This protein binds this small molecule.
Small molecule (SMILES): CC(=O)N[C@H]1[C@H](O[C@H]2[C@H](O)[C@@H](NC(C)=O)CO[C@@H]2CO)O[C@H](CO)[C@@H](O)[C@@H]1O

Binding-site contacts:
Ligand atom O7 contacts residue THR34 of chain 3.A at 3.9 Å.
Ligand atom C3 contacts residue ASN32 of chain 3.A at 3.8 Å.
Ligand atom C1 contacts residue ASN32 of chain 3.A at 1.4 Å.
Ligand atom O5 contacts residue ASN32 of chain 3.A at 2.3 Å (h-bond).
Ligand atom C2 contacts residue ASN32 of chain 3.A at 2.5 Å.
Ligand atom O5 contacts residue THR312 of chain 3.A at 3.2 Å (h-bond).
Ligand atom C6 contacts residue THR312 of chain 3.A at 4.2 Å.
Ligand atom O5 contacts residue ALA33 of chain 3.A at 4.5 Å.
Ligand atom C5 contacts residue ASN32 of chain 3.A at 3.6 Å.
Ligand atom C4 contacts residue ASN32 of chain 3.A at 4.2 Å.
Ligand atom C7 contacts residue PEG1 of chain 3.J at 3.8 Å.
Ligand atom C1 contacts residue ALA33 of chain 3.A at 4.5 Å (hydrophobic).
Ligand atom N2 contacts residue ASN32 of chain 3.A at 2.9 Å (h-bond).
Ligand atom C6 contacts residue THR34 of chain 3.A at 4.0 Å.
Ligand atom C7 contacts residue ASN32 of chain 3.A at 3.5 Å.
Ligand atom C1 contacts residue PEG1 of chain 3.J at 3.5 Å.
Ligand atom O7 contacts residue PEG1 of chain 3.J at 3.1 Å.
Ligand atom O5 contacts residue PEG1 of chain 3.J at 3.4 Å (h-bond).
Ligand atom C8 contacts residue THR34 of chain 3.A at 3.6 Å.
Ligand atom C2 contacts residue PEG1 of chain 3.J at 3.8 Å.
Ligand atom O6 contacts residue THR312 of chain 3.A at 4.3 Å.
Ligand atom O7 contacts residue ASN32 of chain 3.A at 3.8 Å.
Ligand atom C8 contacts residue PEG1 of chain 3.J at 4.3 Å.
Ligand atom C5 contacts residue THR312 of chain 3.A at 4.3 Å.
Ligand atom C7 contacts residue THR34 of chain 3.A at 4.1 Å.
Ligand atom N2 contacts residue PEG1 of chain 3.J at 4.4 Å.
Ligand atom C1 contacts residue THR312 of chain 3.A at 3.8 Å.

Sequence of chain 3.A:
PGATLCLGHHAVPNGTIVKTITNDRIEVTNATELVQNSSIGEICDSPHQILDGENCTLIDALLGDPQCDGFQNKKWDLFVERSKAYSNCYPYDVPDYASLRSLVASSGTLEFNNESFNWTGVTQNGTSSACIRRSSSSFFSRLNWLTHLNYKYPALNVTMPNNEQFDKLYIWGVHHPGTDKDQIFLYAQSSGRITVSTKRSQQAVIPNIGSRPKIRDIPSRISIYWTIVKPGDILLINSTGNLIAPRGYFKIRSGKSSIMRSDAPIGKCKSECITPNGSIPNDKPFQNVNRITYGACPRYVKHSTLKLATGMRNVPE